Binding-site contacts:
Ligand atom CA contacts residue ASP33 of chain 1.A at 3.3 Å.
Ligand atom CG contacts residue ILE11 of chain 1.A at 3.8 Å (hydrophobic).
Ligand atom CB contacts residue ASP13 of chain 1.A at 3.6 Å.
Ligand atom NH1 contacts residue ASN16 of chain 1.A at 3.1 Å (h-bond).
Ligand atom CZ contacts residue ILE11 of chain 1.A at 3.6 Å (hydrophobic).
Ligand atom C contacts residue ASP33 of chain 1.A at 3.8 Å.
Ligand atom CB contacts residue ILE11 of chain 1.A at 4.4 Å (hydrophobic).
Ligand atom NE contacts residue ASP13 of chain 1.A at 4.1 Å.
Ligand atom N contacts residue ASP13 of chain 1.A at 2.8 Å (salt-bridge).
Ligand atom CZ contacts residue ASP13 of chain 1.A at 3.9 Å.
Ligand atom N contacts residue ASP31 of chain 1.A at 3.6 Å (salt-bridge).
Ligand atom CA contacts residue ASP13 of chain 1.A at 3.8 Å.
Ligand atom NE contacts residue ILE11 of chain 1.A at 4.2 Å.
Ligand atom O contacts residue ASN9 of chain 1.A at 4.4 Å.
Ligand atom CA contacts residue ILE11 of chain 1.A at 3.9 Å (hydrophobic).
Ligand atom NH1 contacts residue ASP13 of chain 1.A at 2.9 Å (salt-bridge).
Ligand atom OXT contacts residue ASP33 of chain 1.A at 3.9 Å.
Ligand atom NH2 contacts residue ILE11 of chain 1.A at 3.5 Å.
Ligand atom CD contacts residue ASP13 of chain 1.A at 3.4 Å.
Ligand atom CB contacts residue ASP31 of chain 1.A at 3.4 Å.
Ligand atom NH1 contacts residue ILE11 of chain 1.A at 3.8 Å.
Ligand atom N contacts residue ILE11 of chain 1.A at 2.8 Å (h-bond).
Ligand atom CG contacts residue ASP13 of chain 1.A at 3.5 Å.
Ligand atom OXT contacts residue ASN9 of chain 1.A at 3.9 Å.
Ligand atom CZ contacts residue ASN16 of chain 1.A at 3.5 Å.
Ligand atom C contacts residue ILE11 of chain 1.A at 4.0 Å (hydrophobic).
Ligand atom N contacts residue TYR32 of chain 1.A at 4.4 Å.
Ligand atom OXT contacts residue VAL10 of chain 1.A at 3.4 Å.
Ligand atom NH2 contacts residue ASN16 of chain 1.A at 3.0 Å (h-bond).
Ligand atom N contacts residue ASP33 of chain 1.A at 2.7 Å (salt-bridge).
Ligand atom CA contacts residue ASP31 of chain 1.A at 3.3 Å.
Ligand atom OXT contacts residue ILE11 of chain 1.A at 2.9 Å (h-bond).
Ligand atom NH1 contacts residue CYS12 of chain 1.A at 3.7 Å.

This protein binds this small molecule.
Small molecule (SMILES): NC(=[NH2+])NCCC[C@H](N)C(=O)O

Sequence of chain 1.A:
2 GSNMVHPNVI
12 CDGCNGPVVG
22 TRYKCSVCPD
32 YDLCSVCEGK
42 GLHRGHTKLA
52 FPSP